The protein below binds the small molecule below.
Small molecule (SMILES): CC(=O)N[C@@H]1[C@@H](O)[C@H](O)[C@@H](CO)O[C@H]1O

Sequence of chain 1.A:
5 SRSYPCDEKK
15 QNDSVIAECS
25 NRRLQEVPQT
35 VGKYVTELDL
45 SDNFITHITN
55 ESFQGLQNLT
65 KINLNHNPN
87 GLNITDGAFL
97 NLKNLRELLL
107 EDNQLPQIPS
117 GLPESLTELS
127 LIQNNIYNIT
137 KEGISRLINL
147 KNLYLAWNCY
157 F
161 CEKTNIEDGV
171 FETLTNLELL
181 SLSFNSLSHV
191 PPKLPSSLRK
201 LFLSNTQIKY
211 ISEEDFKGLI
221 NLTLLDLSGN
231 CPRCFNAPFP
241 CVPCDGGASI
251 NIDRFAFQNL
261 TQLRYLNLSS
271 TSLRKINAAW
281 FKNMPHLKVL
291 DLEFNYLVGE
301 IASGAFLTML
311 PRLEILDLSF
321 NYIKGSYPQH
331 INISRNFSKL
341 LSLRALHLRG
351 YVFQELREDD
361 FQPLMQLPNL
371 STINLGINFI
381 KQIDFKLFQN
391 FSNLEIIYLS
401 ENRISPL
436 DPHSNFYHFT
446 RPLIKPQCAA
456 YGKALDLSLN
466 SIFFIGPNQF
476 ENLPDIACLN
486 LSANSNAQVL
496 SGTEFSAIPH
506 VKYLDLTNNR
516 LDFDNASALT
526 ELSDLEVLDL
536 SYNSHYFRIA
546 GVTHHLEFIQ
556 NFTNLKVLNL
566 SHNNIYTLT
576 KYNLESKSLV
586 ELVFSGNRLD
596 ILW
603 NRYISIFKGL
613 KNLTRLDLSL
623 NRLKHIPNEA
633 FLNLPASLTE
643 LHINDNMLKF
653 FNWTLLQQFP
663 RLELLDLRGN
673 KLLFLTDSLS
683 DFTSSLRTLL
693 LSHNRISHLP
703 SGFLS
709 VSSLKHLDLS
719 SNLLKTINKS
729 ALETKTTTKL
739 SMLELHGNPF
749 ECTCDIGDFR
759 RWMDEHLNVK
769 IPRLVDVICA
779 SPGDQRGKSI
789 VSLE

Binding-site contacts:
Ligand atom O7 contacts residue ASN369 of chain 1.A at 3.8 Å.
Ligand atom C7 contacts residue SER342 of chain 1.A at 4.3 Å.
Ligand atom C4 contacts residue ARG344 of chain 1.A at 4.2 Å.
Ligand atom C5 contacts residue ARG344 of chain 1.A at 3.8 Å.
Ligand atom C2 contacts residue ASN369 of chain 1.A at 2.5 Å.
Ligand atom C8 contacts residue LEU341 of chain 1.A at 3.5 Å (hydrophobic).
Ligand atom C5 contacts residue ASN369 of chain 1.A at 3.6 Å.
Ligand atom C6 contacts residue ARG344 of chain 1.A at 3.6 Å.
Ligand atom O7 contacts residue SER342 of chain 1.A at 3.2 Å (h-bond).
Ligand atom C7 contacts residue LEU341 of chain 1.A at 4.0 Å (hydrophobic).
Ligand atom C7 contacts residue ASN369 of chain 1.A at 3.6 Å.
Ligand atom O5 contacts residue ASN369 of chain 1.A at 2.3 Å (h-bond).
Ligand atom O6 contacts residue ARG344 of chain 1.A at 3.6 Å.
Ligand atom C2 contacts residue ARG344 of chain 1.A at 4.2 Å.
Ligand atom N2 contacts residue ASN369 of chain 1.A at 2.9 Å (h-bond).
Ligand atom C8 contacts residue PRO368 of chain 1.A at 3.8 Å (hydrophobic).
Ligand atom O7 contacts residue LEU341 of chain 1.A at 3.9 Å.
Ligand atom O5 contacts residue ARG344 of chain 1.A at 3.0 Å (salt-bridge).
Ligand atom C1 contacts residue ASN369 of chain 1.A at 1.4 Å.
Ligand atom C3 contacts residue ASN369 of chain 1.A at 3.8 Å.
Ligand atom C1 contacts residue ARG344 of chain 1.A at 3.8 Å.
Ligand atom C4 contacts residue ASN369 of chain 1.A at 4.2 Å.